Sequence of chain 1.A:
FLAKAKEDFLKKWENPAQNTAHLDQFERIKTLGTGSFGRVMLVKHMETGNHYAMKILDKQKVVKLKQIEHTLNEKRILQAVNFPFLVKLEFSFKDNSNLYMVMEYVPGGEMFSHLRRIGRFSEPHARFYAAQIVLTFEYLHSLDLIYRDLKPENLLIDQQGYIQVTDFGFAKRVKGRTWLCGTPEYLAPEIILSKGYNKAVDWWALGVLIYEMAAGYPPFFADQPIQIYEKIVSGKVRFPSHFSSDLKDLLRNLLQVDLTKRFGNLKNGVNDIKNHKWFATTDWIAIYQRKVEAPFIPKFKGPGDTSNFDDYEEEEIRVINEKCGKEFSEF

This small molecule binds to this protein.
Small molecule (SMILES): O=C(N[C@@H]1CCCNC[C@H]1NC(=O)c1ccncc1)c1ccc(C(=O)c2cc(N3CCCCC3)ccc2O)cc1

Binding-site contacts:
Ligand atom C92 contacts residue GLN84 of chain 1.A at 3.5 Å.
Ligand atom N11 contacts residue ALA70 of chain 1.A at 3.6 Å.
Ligand atom C34 contacts residue GLU170 of chain 1.A at 3.1 Å.
Ligand atom O43 contacts residue GLY50 of chain 1.A at 2.9 Å.
Ligand atom C34 contacts residue ASP184 of chain 1.A at 3.6 Å.
Ligand atom O92 contacts residue GLU91 of chain 1.A at 3.0 Å (salt-bridge).
Ligand atom C93 contacts residue PHE187 of chain 1.A at 3.2 Å (hydrophobic).
Ligand atom C35 contacts residue ASP184 of chain 1.A at 3.6 Å.
Ligand atom N33 contacts residue GLU170 of chain 1.A at 2.9 Å (salt-bridge).
Ligand atom C32 contacts residue GLU170 of chain 1.A at 3.3 Å.
Ligand atom C15 contacts residue LEU173 of chain 1.A at 3.5 Å (hydrophobic).
Ligand atom C96 contacts residue SER53 of chain 1.A at 3.3 Å.
Ligand atom C76 contacts residue PHE54 of chain 1.A at 3.2 Å (hydrophobic).
Ligand atom N41 contacts residue VAL57 of chain 1.A at 3.6 Å.
Ligand atom C53 contacts residue GLY52 of chain 1.A at 3.5 Å.
Ligand atom C42 contacts residue VAL57 of chain 1.A at 3.4 Å (hydrophobic).
Ligand atom C12 contacts residue ALA70 of chain 1.A at 3.3 Å (hydrophobic).
Ligand atom O43 contacts residue THR51 of chain 1.A at 3.2 Å (h-bond).
Ligand atom O43 contacts residue VAL57 of chain 1.A at 3.3 Å (h-bond).
Ligand atom C52 contacts residue THR51 of chain 1.A at 3.6 Å.
Ligand atom C56 contacts residue ASP184 of chain 1.A at 3.4 Å.
Ligand atom C12 contacts residue GLU121 of chain 1.A at 3.2 Å.
Ligand atom N33 contacts residue ASP184 of chain 1.A at 2.8 Å (salt-bridge).
Ligand atom C75 contacts residue PHE54 of chain 1.A at 3.4 Å (hydrophobic).
Ligand atom C52 contacts residue GLY52 of chain 1.A at 3.3 Å.
Ligand atom C32 contacts residue THR183 of chain 1.A at 3.6 Å.
Ligand atom C95 contacts residue SER53 of chain 1.A at 3.6 Å.
Ligand atom C31 contacts residue ASP184 of chain 1.A at 3.5 Å.
Ligand atom C34 contacts residue ASN171 of chain 1.A at 3.6 Å.
Ligand atom C71 contacts residue PHE54 of chain 1.A at 3.3 Å (hydrophobic).
Ligand atom O22 contacts residue THR183 of chain 1.A at 3.5 Å.
Ligand atom N33 contacts residue ASN171 of chain 1.A at 3.0 Å (h-bond).
Ligand atom C92 contacts residue PHE187 of chain 1.A at 3.4 Å (hydrophobic).
Ligand atom C72 contacts residue PHE54 of chain 1.A at 3.6 Å (hydrophobic).
Ligand atom O62 contacts residue SER53 of chain 1.A at 3.5 Å (h-bond).
Ligand atom O92 contacts residue LYS72 of chain 1.A at 3.0 Å (salt-bridge).
Ligand atom O62 contacts residue PHE54 of chain 1.A at 3.1 Å (h-bond).
Ligand atom C55 contacts residue LYS72 of chain 1.A at 3.5 Å.
Ligand atom N11 contacts residue VAL123 of chain 1.A at 3.0 Å (h-bond).
Ligand atom N41 contacts residue ASP184 of chain 1.A at 3.1 Å (salt-bridge).